The small molecule below binds the protein below.
Small molecule (SMILES): O=C(N[C@@H](C(=O)NO)c1ccc(-c2cc(F)c(F)c(F)c2)cc1)C1CCCCC1

Sequence of chain 1.F:
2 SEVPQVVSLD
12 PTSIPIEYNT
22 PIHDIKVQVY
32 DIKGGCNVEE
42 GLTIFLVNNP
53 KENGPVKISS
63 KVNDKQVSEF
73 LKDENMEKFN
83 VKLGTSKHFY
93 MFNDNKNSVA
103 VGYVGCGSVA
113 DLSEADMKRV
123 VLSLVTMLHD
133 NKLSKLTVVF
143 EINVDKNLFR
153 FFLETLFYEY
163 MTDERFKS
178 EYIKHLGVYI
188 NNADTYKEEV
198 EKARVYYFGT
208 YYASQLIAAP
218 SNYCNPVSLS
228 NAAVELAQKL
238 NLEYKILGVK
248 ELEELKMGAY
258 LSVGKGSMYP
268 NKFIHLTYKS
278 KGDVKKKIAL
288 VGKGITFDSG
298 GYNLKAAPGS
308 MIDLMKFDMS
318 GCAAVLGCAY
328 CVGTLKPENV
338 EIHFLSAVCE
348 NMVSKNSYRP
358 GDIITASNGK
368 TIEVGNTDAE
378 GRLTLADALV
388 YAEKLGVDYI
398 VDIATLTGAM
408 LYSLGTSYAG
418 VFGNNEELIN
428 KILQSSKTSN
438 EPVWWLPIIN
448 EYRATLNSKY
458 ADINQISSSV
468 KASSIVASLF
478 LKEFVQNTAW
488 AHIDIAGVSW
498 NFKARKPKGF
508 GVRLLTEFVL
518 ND

Binding-site contacts:
Ligand atom FAE contacts residue MET308 of chain 1.F at 3.2 Å.
Ligand atom C contacts residue ZN1 of chain 1.GB at 2.9 Å.
Ligand atom FAD contacts residue LEU408 of chain 1.F at 3.6 Å.
Ligand atom O contacts residue ASP295 of chain 1.F at 3.0 Å (salt-bridge).
Ligand atom C contacts residue LEU403 of chain 1.F at 3.7 Å (hydrophobic).
Ligand atom NAR contacts residue ASP375 of chain 1.F at 3.5 Å (salt-bridge).
Ligand atom OAC contacts residue LYS290 of chain 1.F at 2.9 Å (salt-bridge).
Ligand atom OAC contacts residue ZN1 of chain 1.GB at 2.3 Å.
Ligand atom OAB contacts residue GLY405 of chain 1.F at 3.0 Å (h-bond).
Ligand atom NAR contacts residue CO31 of chain 1.FB at 2.8 Å (h-bond).
Ligand atom FAF contacts residue LEU311 of chain 1.F at 3.7 Å.
Ligand atom NAR contacts residue LYS290 of chain 1.F at 3.4 Å (salt-bridge).
Ligand atom CAH contacts residue GLY405 of chain 1.F at 3.7 Å.
Ligand atom FAD contacts residue PHE499 of chain 1.F at 3.6 Å.
Ligand atom CBA contacts residue LEU311 of chain 1.F at 3.7 Å (hydrophobic).
Ligand atom CAV contacts residue LEU408 of chain 1.F at 3.5 Å (hydrophobic).
Ligand atom O contacts residue LYS302 of chain 1.F at 2.8 Å (salt-bridge).
Ligand atom OAB contacts residue THR404 of chain 1.F at 3.2 Å.
Ligand atom CA contacts residue LEU403 of chain 1.F at 3.2 Å (hydrophobic).
Ligand atom FAE contacts residue GLY306 of chain 1.F at 3.2 Å.
Ligand atom OAC contacts residue ASP375 of chain 1.F at 3.3 Å (salt-bridge).
Ligand atom C contacts residue ASP375 of chain 1.F at 3.4 Å.
Ligand atom CAX contacts residue GLY405 of chain 1.F at 3.6 Å.
Ligand atom O contacts residue ASP375 of chain 1.F at 3.1 Å (salt-bridge).
Ligand atom CBA contacts residue LEU408 of chain 1.F at 3.5 Å (hydrophobic).
Ligand atom NAR contacts residue LEU403 of chain 1.F at 3.1 Å (h-bond).
Ligand atom CAN contacts residue ASN373 of chain 1.F at 3.5 Å.
Ligand atom CAG contacts residue GLY405 of chain 1.F at 3.6 Å.
Ligand atom NAR contacts residue ZN1 of chain 1.GB at 3.0 Å.
Ligand atom OAC contacts residue CO31 of chain 1.FB at 2.8 Å (h-bond).
Ligand atom OAC contacts residue ASP315 of chain 1.F at 3.5 Å (salt-bridge).
Ligand atom OAC contacts residue GLU377 of chain 1.F at 2.6 Å (salt-bridge).
Ligand atom CAJ contacts residue GLY405 of chain 1.F at 3.4 Å.
Ligand atom OAC contacts residue ASP295 of chain 1.F at 3.1 Å (salt-bridge).
Ligand atom FAD contacts residue ALA493 of chain 1.F at 3.1 Å.
Ligand atom CAI contacts residue GLY405 of chain 1.F at 3.7 Å.
Ligand atom CAK contacts residue ALA493 of chain 1.F at 3.7 Å (hydrophobic).
Ligand atom FAF contacts residue PHE499 of chain 1.F at 3.1 Å.
Ligand atom CAZ contacts residue GLY405 of chain 1.F at 3.4 Å.
Ligand atom O contacts residue ZN1 of chain 1.GB at 2.2 Å.